A protein and the small-molecule ligand that binds it are described below.
Small molecule (SMILES): CC(=O)N[C@H]1[C@H](O[C@H]2[C@H](O)[C@@H](NC(C)=O)CO[C@@H]2CO)O[C@H](CO)[C@@H](O)[C@@H]1O

Binding-site contacts:
Ligand atom O5 contacts residue THR235 of chain 2.E at 4.4 Å.
Ligand atom C1 contacts residue ASN218 of chain 2.E at 1.4 Å.
Ligand atom O5 contacts residue ASN218 of chain 2.E at 2.3 Å (h-bond).
Ligand atom C8 contacts residue ASN218 of chain 2.E at 4.3 Å.
Ligand atom C4 contacts residue ASN218 of chain 2.E at 4.1 Å.
Ligand atom C5 contacts residue ASN218 of chain 2.E at 3.6 Å.
Ligand atom C7 contacts residue ASN218 of chain 2.E at 2.9 Å.
Ligand atom C1 contacts residue NAG1 of chain 2.J at 3.7 Å.
Ligand atom C2 contacts residue ASN218 of chain 2.E at 2.3 Å.
Ligand atom O7 contacts residue ASN218 of chain 2.E at 2.3 Å (h-bond).
Ligand atom O5 contacts residue NAG1 of chain 2.J at 4.1 Å.
Ligand atom N2 contacts residue ASN218 of chain 2.E at 2.9 Å (h-bond).
Ligand atom C3 contacts residue ASN218 of chain 2.E at 3.7 Å.
Ligand atom C5 contacts residue NAG1 of chain 2.J at 4.3 Å.

Sequence of chain 2.E:
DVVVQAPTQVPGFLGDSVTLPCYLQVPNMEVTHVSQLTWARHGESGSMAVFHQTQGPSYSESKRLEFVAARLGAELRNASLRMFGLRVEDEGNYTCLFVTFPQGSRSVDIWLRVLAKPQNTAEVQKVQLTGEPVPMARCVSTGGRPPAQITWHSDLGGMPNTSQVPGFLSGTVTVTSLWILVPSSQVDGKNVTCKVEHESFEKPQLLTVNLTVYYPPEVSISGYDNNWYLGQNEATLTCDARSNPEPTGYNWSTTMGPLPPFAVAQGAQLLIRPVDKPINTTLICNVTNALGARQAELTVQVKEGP